Sequence of chain 1.A:
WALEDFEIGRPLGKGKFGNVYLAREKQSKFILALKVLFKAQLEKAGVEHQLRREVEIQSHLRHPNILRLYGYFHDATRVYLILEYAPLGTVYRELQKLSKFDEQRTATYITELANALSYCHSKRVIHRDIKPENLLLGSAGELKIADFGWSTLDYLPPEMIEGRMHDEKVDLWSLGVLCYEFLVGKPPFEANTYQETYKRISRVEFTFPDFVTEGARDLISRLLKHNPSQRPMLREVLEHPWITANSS

Binding-site contacts:
Ligand atom C13 contacts residue GLU137 of chain 1.A at 3.5 Å.
Ligand atom C30 contacts residue GLY93 of chain 1.A at 3.5 Å.
Ligand atom CL1 contacts residue THR94 of chain 1.A at 3.3 Å.
Ligand atom O2 contacts residue GLY17 of chain 1.A at 3.7 Å.
Ligand atom O1 contacts residue THR94 of chain 1.A at 3.3 Å (h-bond).
Ligand atom C29 contacts residue GLY93 of chain 1.A at 3.5 Å.
Ligand atom CL1 contacts residue TYR96 of chain 1.A at 3.5 Å.
Ligand atom C14 contacts residue GLU137 of chain 1.A at 3.3 Å.
Ligand atom C16 contacts residue VAL24 of chain 1.A at 3.8 Å (hydrophobic).
Ligand atom C26 contacts residue LYS101 of chain 1.A at 3.2 Å.
Ligand atom C19 contacts residue GLY93 of chain 1.A at 3.8 Å.
Ligand atom C30 contacts residue ALA90 of chain 1.A at 3.4 Å (hydrophobic).
Ligand atom C27 contacts residue LEU92 of chain 1.A at 3.4 Å (hydrophobic).
Ligand atom C20 contacts residue GLY93 of chain 1.A at 3.7 Å.
Ligand atom C contacts residue GLY93 of chain 1.A at 3.6 Å.
Ligand atom C9 contacts residue GLU137 of chain 1.A at 3.8 Å.
Ligand atom N8 contacts residue ALA90 of chain 1.A at 3.1 Å (h-bond).
Ligand atom C4 contacts residue VAL24 of chain 1.A at 3.8 Å (hydrophobic).
Ligand atom C18 contacts residue GLY93 of chain 1.A at 3.7 Å.
Ligand atom C8 contacts residue GLU137 of chain 1.A at 3.5 Å.
Ligand atom C16 contacts residue LEU71 of chain 1.A at 3.8 Å (hydrophobic).
Ligand atom N4 contacts residue ALA90 of chain 1.A at 3.5 Å (h-bond).
Ligand atom F4 contacts residue VAL24 of chain 1.A at 3.8 Å.
Ligand atom C1 contacts residue LEU140 of chain 1.A at 3.4 Å (hydrophobic).
Ligand atom C28 contacts residue ARG97 of chain 1.A at 3.5 Å.
Ligand atom O2 contacts residue LYS18 of chain 1.A at 3.4 Å (salt-bridge).
Ligand atom C6 contacts residue THR94 of chain 1.A at 3.8 Å.
Ligand atom C5 contacts residue LEU140 of chain 1.A at 3.7 Å (hydrophobic).
Ligand atom F4 contacts residue LEU71 of chain 1.A at 3.5 Å.
Ligand atom C16 contacts residue LEU140 of chain 1.A at 3.6 Å (hydrophobic).
Ligand atom N6 contacts residue LEU140 of chain 1.A at 3.3 Å.
Ligand atom C contacts residue ALA90 of chain 1.A at 3.6 Å (hydrophobic).
Ligand atom N5 contacts residue LEU140 of chain 1.A at 3.7 Å.
Ligand atom C2 contacts residue VAL24 of chain 1.A at 3.7 Å (hydrophobic).
Ligand atom C17 contacts residue ALA37 of chain 1.A at 3.3 Å (hydrophobic).
Ligand atom C25 contacts residue LYS101 of chain 1.A at 3.7 Å.
Ligand atom C17 contacts residue GLU88 of chain 1.A at 3.3 Å.
Ligand atom O1 contacts residue GLY93 of chain 1.A at 3.4 Å.
Ligand atom C3 contacts residue VAL24 of chain 1.A at 3.1 Å (hydrophobic).
Ligand atom N1 contacts residue GLU137 of chain 1.A at 3.4 Å (salt-bridge).

A small-molecule ligand and the protein it binds are described below.
Small molecule (SMILES): CC(=O)N1CCN(C(=O)Cc2ccc(Nc3ncc(F)c(Nc4ccc(C(=O)Nc5ccccc5Cl)cc4)n3)cc2)CC1